Binding-site contacts:
Ligand atom O1 contacts residue MET221 of chain 5.A at 3.9 Å.
Ligand atom C3C contacts residue TYR128 of chain 5.A at 3.4 Å (hydrophobic).
Ligand atom C1B contacts residue ILE104 of chain 5.A at 4.0 Å (hydrophobic).
Ligand atom O1B contacts residue ILE104 of chain 5.A at 3.9 Å.
Ligand atom C31 contacts residue ASN219 of chain 5.A at 3.3 Å.
Ligand atom N3A contacts residue PRO174 of chain 5.A at 3.7 Å.
Ligand atom O1B contacts residue TYR128 of chain 5.A at 3.4 Å (h-bond).
Ligand atom C2C contacts residue TYR197 of chain 5.A at 3.7 Å (hydrophobic).
Ligand atom C3B contacts residue TYR152 of chain 5.A at 3.7 Å (hydrophobic).
Ligand atom C5B contacts residue MET224 of chain 5.A at 3.8 Å (hydrophobic).
Ligand atom N3A contacts residue PHE186 of chain 5.A at 4.0 Å.
Ligand atom C5 contacts residue LEU106 of chain 5.A at 3.8 Å (hydrophobic).
Ligand atom N2 contacts residue ASN219 of chain 5.A at 3.8 Å.
Ligand atom C6B contacts residue TYR128 of chain 5.A at 3.3 Å (hydrophobic).
Ligand atom N2 contacts residue LEU106 of chain 5.A at 3.8 Å.
Ligand atom C4 contacts residue LEU106 of chain 5.A at 3.9 Å (hydrophobic).
Ligand atom O1A contacts residue PHE186 of chain 5.A at 3.0 Å.
Ligand atom C4C contacts residue VAL188 of chain 5.A at 3.7 Å (hydrophobic).
Ligand atom C2B contacts residue VAL188 of chain 5.A at 3.5 Å (hydrophobic).
Ligand atom N3A contacts residue TYR152 of chain 5.A at 3.5 Å.
Ligand atom C4A contacts residue PRO174 of chain 5.A at 3.1 Å (hydrophobic).
Ligand atom C4B contacts residue PHE186 of chain 5.A at 3.6 Å (hydrophobic).
Ligand atom C5A contacts residue VAL176 of chain 5.A at 3.6 Å (hydrophobic).
Ligand atom C4C contacts residue VAL191 of chain 5.A at 3.0 Å (hydrophobic).
Ligand atom C2A contacts residue PHE186 of chain 5.A at 3.3 Å (hydrophobic).
Ligand atom C3B contacts residue VAL188 of chain 5.A at 3.8 Å (hydrophobic).
Ligand atom O1 contacts residue LEU106 of chain 5.A at 3.7 Å.
Ligand atom C5B contacts residue PHE186 of chain 5.A at 3.9 Å (hydrophobic).
Ligand atom C5C contacts residue VAL191 of chain 5.A at 3.8 Å (hydrophobic).
Ligand atom C1C contacts residue TYR128 of chain 5.A at 3.7 Å (hydrophobic).
Ligand atom C4B contacts residue TYR152 of chain 5.A at 3.8 Å (hydrophobic).
Ligand atom C1B contacts residue TYR128 of chain 5.A at 3.6 Å (hydrophobic).
Ligand atom C1C contacts residue LEU106 of chain 5.A at 3.8 Å (hydrophobic).
Ligand atom C5A contacts residue PHE186 of chain 5.A at 3.5 Å (hydrophobic).
Ligand atom C1B contacts residue VAL188 of chain 5.A at 3.8 Å (hydrophobic).
Ligand atom C2A contacts residue TYR152 of chain 5.A at 3.6 Å (hydrophobic).
Ligand atom N3A contacts residue ALA24 of chain 5.C at 3.8 Å.
Ligand atom C6B contacts residue ILE104 of chain 5.A at 3.6 Å (hydrophobic).
Ligand atom C4 contacts residue TYR197 of chain 5.A at 3.8 Å (hydrophobic).
Ligand atom C3 contacts residue ASN219 of chain 5.A at 4.0 Å.

Sequence of chain 5.C:
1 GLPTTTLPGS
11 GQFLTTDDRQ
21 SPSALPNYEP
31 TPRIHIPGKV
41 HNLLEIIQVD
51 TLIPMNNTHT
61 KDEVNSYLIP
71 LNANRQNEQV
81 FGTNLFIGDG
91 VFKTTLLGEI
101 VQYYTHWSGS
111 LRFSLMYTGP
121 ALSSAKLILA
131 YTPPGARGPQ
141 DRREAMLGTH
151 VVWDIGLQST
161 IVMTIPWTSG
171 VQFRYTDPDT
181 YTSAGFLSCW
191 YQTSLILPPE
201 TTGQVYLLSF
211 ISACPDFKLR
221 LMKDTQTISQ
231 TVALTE

Sequence of chain 5.A:
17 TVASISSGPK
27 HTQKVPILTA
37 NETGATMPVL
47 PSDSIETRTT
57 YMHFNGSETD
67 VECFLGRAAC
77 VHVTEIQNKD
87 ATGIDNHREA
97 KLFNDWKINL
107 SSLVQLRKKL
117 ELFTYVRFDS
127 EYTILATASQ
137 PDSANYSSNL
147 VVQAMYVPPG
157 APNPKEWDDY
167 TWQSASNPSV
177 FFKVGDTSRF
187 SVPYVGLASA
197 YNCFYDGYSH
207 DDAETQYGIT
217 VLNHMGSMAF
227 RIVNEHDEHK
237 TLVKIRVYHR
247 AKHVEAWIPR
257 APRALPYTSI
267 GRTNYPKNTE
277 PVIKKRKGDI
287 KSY

The protein below binds the small molecule below.
Small molecule (SMILES): Cc1cc(CCCCCOc2ccc(C3=NCCO3)cc2)on1